This small molecule binds to this protein.
Small molecule (SMILES): CC(=O)N[C@H]1[C@H](O[C@H]2[C@H](O)[C@@H](NC(C)=O)CO[C@@H]2CO)O[C@H](CO)[C@@H](O)[C@@H]1O

Binding-site contacts:
Ligand atom N2 contacts residue SER251 of chain 1.G at 4.0 Å.
Ligand atom C6 contacts residue SER248 of chain 1.G at 4.3 Å.
Ligand atom C7 contacts residue SER251 of chain 1.G at 3.5 Å.
Ligand atom O7 contacts residue SER251 of chain 1.G at 2.9 Å (h-bond).
Ligand atom C5 contacts residue ASN252 of chain 1.G at 3.6 Å.
Ligand atom N2 contacts residue ASN252 of chain 1.G at 3.0 Å (h-bond).
Ligand atom O6 contacts residue ASP211 of chain 1.G at 4.0 Å.
Ligand atom O6 contacts residue PHE208 of chain 1.G at 3.3 Å.
Ligand atom C8 contacts residue SER251 of chain 1.G at 4.0 Å.
Ligand atom C2 contacts residue ASN252 of chain 1.G at 2.6 Å.
Ligand atom C8 contacts residue ASP211 of chain 1.G at 3.5 Å.
Ligand atom C7 contacts residue ASP211 of chain 1.G at 4.4 Å.
Ligand atom O6 contacts residue SER207 of chain 1.G at 4.2 Å.
Ligand atom O5 contacts residue ASN252 of chain 1.G at 2.3 Å (h-bond).
Ligand atom C1 contacts residue ASN252 of chain 1.G at 1.4 Å.
Ligand atom C7 contacts residue ASN252 of chain 1.G at 4.1 Å.
Ligand atom C4 contacts residue ASN252 of chain 1.G at 4.3 Å.
Ligand atom C3 contacts residue ASN252 of chain 1.G at 3.9 Å.
Ligand atom C6 contacts residue PHE208 of chain 1.G at 3.6 Å (hydrophobic).
Ligand atom C5 contacts residue PHE208 of chain 1.G at 4.3 Å (hydrophobic).
Ligand atom O5 contacts residue PHE208 of chain 1.G at 3.7 Å.

Sequence of chain 1.G:
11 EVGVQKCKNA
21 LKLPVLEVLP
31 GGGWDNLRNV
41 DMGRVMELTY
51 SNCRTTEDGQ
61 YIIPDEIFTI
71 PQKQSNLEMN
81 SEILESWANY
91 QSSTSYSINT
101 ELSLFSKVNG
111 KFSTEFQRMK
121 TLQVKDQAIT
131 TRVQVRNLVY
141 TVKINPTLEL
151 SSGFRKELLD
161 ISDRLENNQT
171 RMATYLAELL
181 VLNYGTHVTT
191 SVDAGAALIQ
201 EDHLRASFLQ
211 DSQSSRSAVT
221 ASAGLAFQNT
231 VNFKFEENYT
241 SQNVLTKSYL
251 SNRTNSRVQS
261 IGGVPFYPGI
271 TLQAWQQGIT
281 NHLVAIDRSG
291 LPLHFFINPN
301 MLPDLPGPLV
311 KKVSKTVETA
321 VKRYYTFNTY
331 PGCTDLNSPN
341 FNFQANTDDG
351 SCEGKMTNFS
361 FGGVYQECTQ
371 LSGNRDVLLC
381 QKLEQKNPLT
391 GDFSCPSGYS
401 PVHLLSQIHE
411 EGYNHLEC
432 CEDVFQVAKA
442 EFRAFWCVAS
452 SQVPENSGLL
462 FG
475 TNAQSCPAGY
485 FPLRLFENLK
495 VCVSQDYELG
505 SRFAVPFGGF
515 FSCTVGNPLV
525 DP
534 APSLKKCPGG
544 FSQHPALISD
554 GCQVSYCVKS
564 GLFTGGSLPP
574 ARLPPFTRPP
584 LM